Sequence of chain 1.G:
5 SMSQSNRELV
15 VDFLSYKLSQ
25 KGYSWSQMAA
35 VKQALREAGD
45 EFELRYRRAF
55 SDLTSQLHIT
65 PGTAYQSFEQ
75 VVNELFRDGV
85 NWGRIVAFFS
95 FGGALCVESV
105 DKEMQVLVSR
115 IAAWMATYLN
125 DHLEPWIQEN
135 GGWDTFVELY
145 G

The protein below binds the small molecule below.
Small molecule (SMILES): O=C(Nc1nc2ccccc2s1)c1cccc2c1CN(c1nc(C(=O)O)c(CCCOc3ccc(-n4ncc5cncnc54)cc3)s1)CC2

Binding-site contacts:
Ligand atom C5 contacts residue ASP56 of chain 1.G at 3.3 Å.
Ligand atom C2 contacts residue ARG51 of chain 1.G at 3.5 Å.
Ligand atom C17 contacts residue LEU79 of chain 1.G at 3.6 Å (hydrophobic).
Ligand atom C34 contacts residue LEU143 of chain 1.G at 3.5 Å (hydrophobic).
Ligand atom C24 contacts residue PHE46 of chain 1.G at 3.4 Å (hydrophobic).
Ligand atom N6 contacts residue GLU45 of chain 1.G at 3.3 Å.
Ligand atom S1 contacts residue PHE46 of chain 1.G at 3.6 Å.
Ligand atom N3 contacts residue PHE54 of chain 1.G at 3.5 Å.
Ligand atom C18 contacts residue PHE54 of chain 1.G at 3.5 Å (hydrophobic).
Ligand atom C33 contacts residue TYR144 of chain 1.G at 3.1 Å (hydrophobic).
Ligand atom C15 contacts residue LEU79 of chain 1.G at 3.3 Å (hydrophobic).
Ligand atom N5 contacts residue TYR144 of chain 1.G at 3.5 Å.
Ligand atom C7 contacts residue LEU57 of chain 1.G at 3.6 Å (hydrophobic).
Ligand atom C19 contacts residue ARG88 of chain 1.G at 3.5 Å.
Ligand atom C28 contacts residue TYR144 of chain 1.G at 3.6 Å (hydrophobic).
Ligand atom N6 contacts residue ALA42 of chain 1.G at 3.5 Å.
Ligand atom N7 contacts residue LEU143 of chain 1.G at 3.4 Å (h-bond).
Ligand atom N4 contacts residue ARG88 of chain 1.G at 3.0 Å (salt-bridge).
Ligand atom N1 contacts residue SER55 of chain 1.G at 3.2 Å (h-bond).
Ligand atom N2 contacts residue SER55 of chain 1.G at 2.9 Å (h-bond).
Ligand atom C2 contacts residue PHE95 of chain 1.G at 3.5 Å (hydrophobic).
Ligand atom N1 contacts residue LEU57 of chain 1.G at 3.0 Å (h-bond).
Ligand atom C22 contacts residue GLY87 of chain 1.G at 3.4 Å.
Ligand atom C29 contacts residue TYR144 of chain 1.G at 3.4 Å (hydrophobic).
Ligand atom N2 contacts residue LEU57 of chain 1.G at 3.2 Å.
Ligand atom C3 contacts residue ARG51 of chain 1.G at 3.5 Å.
Ligand atom S2 contacts residue PHE54 of chain 1.G at 3.6 Å.
Ligand atom O3 contacts residue ARG88 of chain 1.G at 3.4 Å (salt-bridge).
Ligand atom C7 contacts residue SER55 of chain 1.G at 3.4 Å.
Ligand atom C26 contacts residue TYR50 of chain 1.G at 3.5 Å (hydrophobic).
Ligand atom C16 contacts residue PHE54 of chain 1.G at 3.6 Å (hydrophobic).
Ligand atom O3 contacts residue ASN85 of chain 1.G at 3.3 Å (h-bond).
Ligand atom C2 contacts residue SER94 of chain 1.G at 3.4 Å.
Ligand atom C32 contacts residue TYR144 of chain 1.G at 3.6 Å (hydrophobic).
Ligand atom N8 contacts residue TYR144 of chain 1.G at 3.4 Å.
Ligand atom C24 contacts residue TYR50 of chain 1.G at 3.5 Å (hydrophobic).
Ligand atom C10 contacts residue SER55 of chain 1.G at 3.2 Å.
Ligand atom C9 contacts residue PHE54 of chain 1.G at 3.6 Å (hydrophobic).
Ligand atom C35 contacts residue TYR144 of chain 1.G at 3.3 Å (hydrophobic).
Ligand atom C18 contacts residue ARG88 of chain 1.G at 3.5 Å.